Sequence of chain 1.A:
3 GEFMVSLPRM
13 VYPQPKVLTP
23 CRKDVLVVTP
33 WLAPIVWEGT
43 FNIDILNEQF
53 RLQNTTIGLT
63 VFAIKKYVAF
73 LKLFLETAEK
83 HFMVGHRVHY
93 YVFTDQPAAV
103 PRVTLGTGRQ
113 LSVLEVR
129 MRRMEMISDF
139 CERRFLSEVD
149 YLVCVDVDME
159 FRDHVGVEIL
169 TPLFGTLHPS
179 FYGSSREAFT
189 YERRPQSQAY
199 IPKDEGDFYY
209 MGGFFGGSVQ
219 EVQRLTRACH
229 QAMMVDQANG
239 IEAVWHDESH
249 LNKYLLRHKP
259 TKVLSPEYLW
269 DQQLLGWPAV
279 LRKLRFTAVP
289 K

This protein binds this small molecule.
Small molecule (SMILES): O=c1ccn([C@@H]2O[C@H](CO[P](=O)(O)O[P](=O)(O)O[C@H]3O[C@H](CO)[C@@H](O)[C@H](O)[C@H]3O)[C@@H](O)[C@H]2O)c(=O)[nH]1

Binding-site contacts:
Ligand atom C3' contacts residue ARG131 of chain 1.A at 3.5 Å.
Ligand atom C5 contacts residue TYR69 of chain 1.A at 3.5 Å (hydrophobic).
Ligand atom O2' contacts residue ASP154 of chain 1.A at 2.7 Å (salt-bridge).
Ligand atom O6' contacts residue HIS244 of chain 1.A at 3.1 Å (h-bond).
Ligand atom C6' contacts residue TRP243 of chain 1.A at 3.2 Å (hydrophobic).
Ligand atom O3C contacts residue ASP156 of chain 1.A at 2.9 Å (salt-bridge).
Ligand atom O2' contacts residue MET209 of chain 1.A at 3.2 Å.
Ligand atom C4 contacts residue TYR69 of chain 1.A at 3.2 Å (hydrophobic).
Ligand atom O3C contacts residue ASP154 of chain 1.A at 3.4 Å.
Ligand atom C4' contacts residue ASP245 of chain 1.A at 3.5 Å.
Ligand atom O2C contacts residue PHE64 of chain 1.A at 2.7 Å (h-bond).
Ligand atom C2C contacts residue PHE64 of chain 1.A at 3.4 Å (hydrophobic).
Ligand atom O2 contacts residue TYR69 of chain 1.A at 3.6 Å.
Ligand atom O4 contacts residue TYR69 of chain 1.A at 3.4 Å.
Ligand atom C2 contacts residue TYR69 of chain 1.A at 3.6 Å (hydrophobic).
Ligand atom O1B contacts residue MN1 of chain 1.B at 2.1 Å.
Ligand atom O2B contacts residue DA81 of chain 1.C at 2.9 Å (h-bond).
Ligand atom O3C contacts residue VAL155 of chain 1.A at 3.1 Å (h-bond).
Ligand atom O4' contacts residue ARG131 of chain 1.A at 3.0 Å (salt-bridge).
Ligand atom C4C contacts residue ASP154 of chain 1.A at 3.6 Å.
Ligand atom O2C contacts residue VAL155 of chain 1.A at 3.5 Å (h-bond).
Ligand atom O2 contacts residue ILE66 of chain 1.A at 2.9 Å (h-bond).
Ligand atom O3' contacts residue GLY210 of chain 1.A at 3.1 Å.
Ligand atom C5C contacts residue ASP154 of chain 1.A at 3.6 Å.
Ligand atom O4' contacts residue ASP245 of chain 1.A at 2.6 Å (salt-bridge).
Ligand atom N3 contacts residue ILE66 of chain 1.A at 2.9 Å (h-bond).
Ligand atom PA contacts residue MN1 of chain 1.B at 3.4 Å.
Ligand atom O1A contacts residue ASP156 of chain 1.A at 2.9 Å (salt-bridge).
Ligand atom O2A contacts residue TYR69 of chain 1.A at 2.6 Å (h-bond).
Ligand atom N3 contacts residue TYR69 of chain 1.A at 3.3 Å.
Ligand atom O1B contacts residue ASP154 of chain 1.A at 3.5 Å (salt-bridge).
Ligand atom O2 contacts residue PHE64 of chain 1.A at 3.4 Å (h-bond).
Ligand atom O3' contacts residue GLY211 of chain 1.A at 3.1 Å (h-bond).
Ligand atom O6' contacts residue TRP243 of chain 1.A at 3.6 Å.
Ligand atom PB contacts residue MN1 of chain 1.B at 3.3 Å.
Ligand atom O1A contacts residue ASP154 of chain 1.A at 3.3 Å (salt-bridge).
Ligand atom O3' contacts residue ARG131 of chain 1.A at 2.7 Å (salt-bridge).
Ligand atom O1A contacts residue MN1 of chain 1.B at 2.2 Å.
Ligand atom O3' contacts residue ASP154 of chain 1.A at 2.9 Å (salt-bridge).
Ligand atom O2' contacts residue GLY211 of chain 1.A at 3.3 Å (h-bond).